A small-molecule ligand and the protein it binds are described below.
Small molecule (SMILES): CC(=O)N[C@@H]1[C@@H](O)[C@H](O)[C@@H](CO)O[C@H]1O

Sequence of chain 1.C:
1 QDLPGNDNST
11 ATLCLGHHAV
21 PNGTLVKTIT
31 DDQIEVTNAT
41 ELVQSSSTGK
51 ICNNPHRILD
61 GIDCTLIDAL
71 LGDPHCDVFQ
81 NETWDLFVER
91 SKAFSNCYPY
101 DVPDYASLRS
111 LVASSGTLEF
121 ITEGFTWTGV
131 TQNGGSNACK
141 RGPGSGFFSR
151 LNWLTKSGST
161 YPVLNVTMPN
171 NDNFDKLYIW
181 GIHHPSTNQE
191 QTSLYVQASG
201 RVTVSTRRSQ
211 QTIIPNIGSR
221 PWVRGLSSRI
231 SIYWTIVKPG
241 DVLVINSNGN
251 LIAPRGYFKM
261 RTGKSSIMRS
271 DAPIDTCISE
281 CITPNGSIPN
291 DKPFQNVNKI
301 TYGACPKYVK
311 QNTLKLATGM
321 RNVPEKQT

Binding-site contacts:
Ligand atom C8 contacts residue GLN80 of chain 1.C at 3.3 Å.
Ligand atom C8 contacts residue ASN81 of chain 1.C at 4.3 Å.
Ligand atom C6 contacts residue ILE121 of chain 1.C at 3.6 Å (hydrophobic).
Ligand atom C1 contacts residue PHE120 of chain 1.C at 3.6 Å (hydrophobic).
Ligand atom C5 contacts residue ILE121 of chain 1.C at 3.7 Å (hydrophobic).
Ligand atom C1 contacts residue ASN81 of chain 1.C at 1.5 Å.
Ligand atom C5 contacts residue PHE120 of chain 1.C at 3.8 Å (hydrophobic).
Ligand atom C2 contacts residue PHE120 of chain 1.C at 4.3 Å (hydrophobic).
Ligand atom O5 contacts residue PHE120 of chain 1.C at 4.0 Å.
Ligand atom C2 contacts residue ASN81 of chain 1.C at 2.4 Å.
Ligand atom C3 contacts residue PHE120 of chain 1.C at 4.0 Å (hydrophobic).
Ligand atom C7 contacts residue ASN81 of chain 1.C at 3.0 Å.
Ligand atom C4 contacts residue PHE120 of chain 1.C at 4.5 Å (hydrophobic).
Ligand atom O5 contacts residue ASN81 of chain 1.C at 2.4 Å (h-bond).
Ligand atom C3 contacts residue ASN81 of chain 1.C at 3.7 Å.
Ligand atom C5 contacts residue ASN81 of chain 1.C at 3.7 Å.
Ligand atom N2 contacts residue ASN81 of chain 1.C at 2.9 Å (h-bond).
Ligand atom C4 contacts residue ASN81 of chain 1.C at 4.2 Å.
Ligand atom O7 contacts residue ASN81 of chain 1.C at 2.7 Å (h-bond).
Ligand atom C8 contacts residue ARG150 of chain 1.C at 4.3 Å.